This protein binds this small molecule.
Small molecule (SMILES): CC(C)=CCC/C(C)=C/CC[C@H](C)CCOP(=O)(O)OP(=O)(O)O

Sequence of chain 1.A:
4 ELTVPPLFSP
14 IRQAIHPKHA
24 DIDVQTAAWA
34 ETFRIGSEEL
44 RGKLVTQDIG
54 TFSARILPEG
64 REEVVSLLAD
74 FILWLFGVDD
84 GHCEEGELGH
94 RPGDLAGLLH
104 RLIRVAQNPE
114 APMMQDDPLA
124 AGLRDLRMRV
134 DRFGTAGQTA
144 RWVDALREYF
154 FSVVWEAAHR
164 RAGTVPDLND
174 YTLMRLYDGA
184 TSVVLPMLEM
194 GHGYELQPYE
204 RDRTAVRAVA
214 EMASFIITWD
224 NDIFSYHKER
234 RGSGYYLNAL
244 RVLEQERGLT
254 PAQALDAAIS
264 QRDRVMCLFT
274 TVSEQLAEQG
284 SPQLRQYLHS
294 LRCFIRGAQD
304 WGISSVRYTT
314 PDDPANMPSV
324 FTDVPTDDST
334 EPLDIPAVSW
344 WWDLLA

Binding-site contacts:
Ligand atom C4 contacts residue TYR152 of chain 1.A at 3.8 Å (hydrophobic).
Ligand atom O2A contacts residue GLU87 of chain 1.A at 2.8 Å (salt-bridge).
Ligand atom O1A contacts residue MG1 of chain 1.E at 3.6 Å.
Ligand atom PB contacts residue LYS231 of chain 1.A at 3.7 Å.
Ligand atom O2B contacts residue TYR311 of chain 1.A at 2.8 Å (h-bond).
Ligand atom O2A contacts residue ASP82 of chain 1.A at 3.3 Å (salt-bridge).
Ligand atom C10 contacts residue VAL187 of chain 1.A at 3.8 Å (hydrophobic).
Ligand atom C10 contacts residue ALA183 of chain 1.A at 3.5 Å (hydrophobic).
Ligand atom PB contacts residue MG1 of chain 1.E at 2.8 Å.
Ligand atom C4 contacts residue ALA183 of chain 1.A at 3.6 Å (hydrophobic).
Ligand atom O2A contacts residue MG1 of chain 1.E at 2.1 Å.
Ligand atom C3 contacts residue GLY182 of chain 1.A at 3.4 Å.
Ligand atom O1A contacts residue ARG178 of chain 1.A at 3.1 Å (salt-bridge).
Ligand atom O1B contacts residue SER228 of chain 1.A at 3.2 Å (h-bond).
Ligand atom O1 contacts residue ARG178 of chain 1.A at 3.0 Å (salt-bridge).
Ligand atom O2B contacts residue PHE79 of chain 1.A at 3.6 Å.
Ligand atom PA contacts residue MG1 of chain 1.F at 3.4 Å.
Ligand atom C2 contacts residue ASP82 of chain 1.A at 3.4 Å.
Ligand atom O2A contacts residue MG1 of chain 1.F at 2.0 Å.
Ligand atom C11 contacts residue GLY182 of chain 1.A at 3.6 Å.
Ligand atom PB contacts residue MG1 of chain 1.G at 3.4 Å.
Ligand atom PA contacts residue MG1 of chain 1.E at 2.8 Å.
Ligand atom O1A contacts residue GLU232 of chain 1.A at 3.1 Å (salt-bridge).
Ligand atom O3A contacts residue MG1 of chain 1.G at 3.7 Å.
Ligand atom O1A contacts residue MG1 of chain 1.G at 2.1 Å.
Ligand atom O3B contacts residue MG1 of chain 1.E at 2.0 Å.
Ligand atom O1B contacts residue ASN224 of chain 1.A at 3.1 Å (h-bond).
Ligand atom O1B contacts residue GLU232 of chain 1.A at 3.1 Å (salt-bridge).
Ligand atom O3A contacts residue MG1 of chain 1.E at 2.9 Å.
Ligand atom C5 contacts residue PHE79 of chain 1.A at 3.4 Å (hydrophobic).
Ligand atom C10 contacts residue GLY182 of chain 1.A at 3.8 Å.
Ligand atom O1B contacts residue MG1 of chain 1.G at 2.1 Å.
Ligand atom O3B contacts residue ARG310 of chain 1.A at 3.1 Å (salt-bridge).
Ligand atom O2B contacts residue ARG310 of chain 1.A at 2.8 Å (salt-bridge).
Ligand atom PA contacts residue MG1 of chain 1.G at 3.4 Å.
Ligand atom C14 contacts residue ASN224 of chain 1.A at 3.4 Å.
Ligand atom O3B contacts residue LYS231 of chain 1.A at 2.6 Å (salt-bridge).
Ligand atom O1A contacts residue ASN224 of chain 1.A at 2.7 Å (h-bond).
Ligand atom C10 contacts residue LEU78 of chain 1.A at 3.4 Å (hydrophobic).
Ligand atom PB contacts residue ARG310 of chain 1.A at 3.6 Å.